Sequence of chain 1.C:
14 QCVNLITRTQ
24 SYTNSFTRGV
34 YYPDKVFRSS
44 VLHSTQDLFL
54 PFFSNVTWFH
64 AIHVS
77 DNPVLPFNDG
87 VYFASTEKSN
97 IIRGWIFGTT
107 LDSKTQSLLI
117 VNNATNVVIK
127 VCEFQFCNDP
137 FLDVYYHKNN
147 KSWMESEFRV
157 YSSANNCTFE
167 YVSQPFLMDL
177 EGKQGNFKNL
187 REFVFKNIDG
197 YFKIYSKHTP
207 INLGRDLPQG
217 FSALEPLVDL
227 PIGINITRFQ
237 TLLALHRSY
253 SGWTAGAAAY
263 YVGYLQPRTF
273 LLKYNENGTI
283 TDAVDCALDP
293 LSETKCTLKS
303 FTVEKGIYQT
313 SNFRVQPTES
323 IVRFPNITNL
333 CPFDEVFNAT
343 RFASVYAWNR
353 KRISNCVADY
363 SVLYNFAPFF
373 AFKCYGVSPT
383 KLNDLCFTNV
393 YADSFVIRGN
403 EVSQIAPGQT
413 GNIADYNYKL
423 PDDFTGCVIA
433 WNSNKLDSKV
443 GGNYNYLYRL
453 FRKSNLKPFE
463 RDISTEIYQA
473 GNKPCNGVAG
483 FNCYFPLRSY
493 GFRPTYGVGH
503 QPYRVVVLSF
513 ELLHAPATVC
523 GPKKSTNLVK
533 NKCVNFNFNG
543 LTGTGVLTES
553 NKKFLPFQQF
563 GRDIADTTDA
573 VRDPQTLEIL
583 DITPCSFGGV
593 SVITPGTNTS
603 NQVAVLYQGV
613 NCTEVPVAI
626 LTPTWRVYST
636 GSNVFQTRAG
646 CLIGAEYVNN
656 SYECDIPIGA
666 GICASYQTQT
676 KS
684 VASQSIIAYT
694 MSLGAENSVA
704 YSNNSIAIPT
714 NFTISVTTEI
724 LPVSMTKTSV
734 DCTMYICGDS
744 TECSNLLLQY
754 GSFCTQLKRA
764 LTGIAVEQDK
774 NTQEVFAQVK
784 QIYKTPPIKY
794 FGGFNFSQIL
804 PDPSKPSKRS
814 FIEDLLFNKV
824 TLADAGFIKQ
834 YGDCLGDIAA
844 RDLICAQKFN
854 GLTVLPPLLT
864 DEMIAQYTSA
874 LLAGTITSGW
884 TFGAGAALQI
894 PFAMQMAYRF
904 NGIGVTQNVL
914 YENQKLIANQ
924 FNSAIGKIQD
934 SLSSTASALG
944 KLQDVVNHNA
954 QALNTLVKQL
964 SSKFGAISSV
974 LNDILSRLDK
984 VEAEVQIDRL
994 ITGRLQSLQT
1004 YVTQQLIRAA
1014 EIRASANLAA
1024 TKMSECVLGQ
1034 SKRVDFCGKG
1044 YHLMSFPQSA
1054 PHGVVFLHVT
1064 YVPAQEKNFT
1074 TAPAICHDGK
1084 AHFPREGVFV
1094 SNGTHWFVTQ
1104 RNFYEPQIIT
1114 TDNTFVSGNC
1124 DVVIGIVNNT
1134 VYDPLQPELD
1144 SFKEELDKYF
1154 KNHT

Binding-site contacts:
Ligand atom C5 contacts residue ASN161 of chain 1.C at 3.5 Å.
Ligand atom N2 contacts residue ASN162 of chain 1.C at 2.8 Å (h-bond).
Ligand atom C4 contacts residue ASN162 of chain 1.C at 4.4 Å.
Ligand atom C6 contacts residue ASN161 of chain 1.C at 3.8 Å.
Ligand atom C2 contacts residue ASN162 of chain 1.C at 2.6 Å.
Ligand atom C8 contacts residue THR164 of chain 1.C at 4.4 Å.
Ligand atom C3 contacts residue ASN162 of chain 1.C at 3.6 Å.
Ligand atom O6 contacts residue ASN161 of chain 1.C at 3.1 Å (h-bond).
Ligand atom C1 contacts residue ASN161 of chain 1.C at 3.4 Å.
Ligand atom C5 contacts residue ASN162 of chain 1.C at 3.7 Å.
Ligand atom O5 contacts residue ASN161 of chain 1.C at 3.2 Å (h-bond).
Ligand atom C1 contacts residue ASN162 of chain 1.C at 1.5 Å.
Ligand atom C7 contacts residue ASN162 of chain 1.C at 3.4 Å.
Ligand atom C8 contacts residue ASN162 of chain 1.C at 4.1 Å.
Ligand atom O5 contacts residue ASN162 of chain 1.C at 2.5 Å (h-bond).
Ligand atom O7 contacts residue ASN162 of chain 1.C at 3.6 Å.

This small molecule binds to this protein.
Small molecule (SMILES): CC(=O)N[C@H]1[C@H](O[C@H]2[C@H](O)[C@@H](NC(C)=O)CO[C@@H]2CO)O[C@H](CO)[C@@H](O)[C@@H]1O